A small-molecule ligand and the protein it binds are described below.
Small molecule (SMILES): CN(Cc1cnc2nc(N)nc(N)c2n1)c1ccc(C(=O)N[C@@H](CCC(=O)O)C(=O)O)cc1

Sequence of chain 1.C:
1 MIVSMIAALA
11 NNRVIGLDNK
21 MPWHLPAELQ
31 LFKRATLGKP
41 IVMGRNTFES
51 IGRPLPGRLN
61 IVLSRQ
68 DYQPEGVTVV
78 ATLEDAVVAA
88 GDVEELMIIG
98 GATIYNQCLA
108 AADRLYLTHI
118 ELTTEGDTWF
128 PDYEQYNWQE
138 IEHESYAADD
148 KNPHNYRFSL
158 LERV

Binding-site contacts:
Ligand atom C4 contacts residue PHE32 of chain 1.C at 3.5 Å (hydrophobic).
Ligand atom NA4 contacts residue ILE96 of chain 1.C at 3.0 Å (h-bond).
Ligand atom N3 contacts residue ALA7 of chain 1.C at 3.4 Å.
Ligand atom C2 contacts residue ALA7 of chain 1.C at 3.7 Å (hydrophobic).
Ligand atom N3 contacts residue ILE6 of chain 1.C at 3.6 Å (h-bond).
Ligand atom C2 contacts residue GLU28 of chain 1.C at 3.5 Å.
Ligand atom NA4 contacts residue TYR102 of chain 1.C at 3.5 Å (h-bond).
Ligand atom NA2 contacts residue ALA8 of chain 1.C at 3.7 Å.
Ligand atom C4 contacts residue NDP1 of chain 1.I at 3.5 Å.
Ligand atom O1 contacts residue LYS33 of chain 1.C at 3.6 Å.
Ligand atom C6 contacts residue MET21 of chain 1.C at 3.6 Å (hydrophobic).
Ligand atom C16 contacts residue PHE32 of chain 1.C at 3.7 Å (hydrophobic).
Ligand atom C4 contacts residue ILE6 of chain 1.C at 3.7 Å (hydrophobic).
Ligand atom N5 contacts residue NDP1 of chain 1.I at 3.4 Å.
Ligand atom NA4 contacts residue NDP1 of chain 1.I at 3.6 Å.
Ligand atom NA2 contacts residue ALA7 of chain 1.C at 3.5 Å.
Ligand atom C7 contacts residue MET21 of chain 1.C at 3.2 Å (hydrophobic).
Ligand atom N8 contacts residue GLU28 of chain 1.C at 3.7 Å.
Ligand atom O1 contacts residue ARG58 of chain 1.C at 2.8 Å (salt-bridge).
Ligand atom N8 contacts residue LEU29 of chain 1.C at 3.5 Å.
Ligand atom N10 contacts residue ILE51 of chain 1.C at 3.7 Å.
Ligand atom N1 contacts residue GLU28 of chain 1.C at 2.7 Å (salt-bridge).
Ligand atom O2 contacts residue ARG58 of chain 1.C at 2.7 Å (salt-bridge).
Ligand atom C2 contacts residue ALA8 of chain 1.C at 3.7 Å (hydrophobic).
Ligand atom C8A contacts residue GLU28 of chain 1.C at 3.7 Å.
Ligand atom C4A contacts residue PHE32 of chain 1.C at 3.6 Å (hydrophobic).
Ligand atom C7 contacts residue LEU29 of chain 1.C at 3.5 Å (hydrophobic).
Ligand atom CT contacts residue ARG58 of chain 1.C at 3.4 Å.
Ligand atom N3 contacts residue PHE32 of chain 1.C at 3.6 Å.
Ligand atom O1 contacts residue PHE32 of chain 1.C at 3.6 Å.
Ligand atom C14 contacts residue ILE51 of chain 1.C at 3.6 Å (hydrophobic).
Ligand atom NA4 contacts residue PHE32 of chain 1.C at 3.7 Å.
Ligand atom CM contacts residue SER50 of chain 1.C at 3.7 Å.
Ligand atom NA2 contacts residue GLU28 of chain 1.C at 2.7 Å (salt-bridge).
Ligand atom NA4 contacts residue ILE6 of chain 1.C at 3.0 Å (h-bond).
Ligand atom O2 contacts residue LYS33 of chain 1.C at 2.9 Å (salt-bridge).
Ligand atom N8 contacts residue MET21 of chain 1.C at 3.5 Å.
Ligand atom C4A contacts residue NDP1 of chain 1.I at 3.6 Å.
Ligand atom O contacts residue ARG53 of chain 1.C at 2.8 Å (salt-bridge).
Ligand atom OE2 contacts residue ARG53 of chain 1.C at 3.2 Å (salt-bridge).